Binding-site contacts:
Ligand atom N3 contacts residue FAD1 of chain 1.F at 3.8 Å.
Ligand atom S2 contacts residue PEO1 of chain 1.E at 3.5 Å (h-bond).
Ligand atom C3A contacts residue SER223 of chain 1.A at 4.1 Å.
Ligand atom C1A contacts residue TYR176 of chain 1.A at 4.0 Å (hydrophobic).
Ligand atom C4 contacts residue SER223 of chain 1.A at 4.0 Å.
Ligand atom C4 contacts residue SER222 of chain 1.A at 4.2 Å.
Ligand atom S2 contacts residue TYR176 of chain 1.A at 4.5 Å.
Ligand atom C3A contacts residue FAD1 of chain 1.F at 3.7 Å.
Ligand atom C2 contacts residue TYR176 of chain 1.A at 4.5 Å (hydrophobic).
Ligand atom C4 contacts residue FAD1 of chain 1.F at 3.9 Å.
Ligand atom S2 contacts residue ASN91 of chain 1.A at 4.0 Å.
Ligand atom C1A contacts residue FAD1 of chain 1.F at 3.7 Å.
Ligand atom N1 contacts residue FAD1 of chain 1.F at 4.1 Å.
Ligand atom C1A contacts residue TYR290 of chain 1.A at 4.0 Å (hydrophobic).
Ligand atom N3 contacts residue SER223 of chain 1.A at 4.3 Å.
Ligand atom N1 contacts residue TYR176 of chain 1.A at 3.4 Å.
Ligand atom C2 contacts residue FAD1 of chain 1.F at 4.2 Å.

Sequence of chain 1.A:
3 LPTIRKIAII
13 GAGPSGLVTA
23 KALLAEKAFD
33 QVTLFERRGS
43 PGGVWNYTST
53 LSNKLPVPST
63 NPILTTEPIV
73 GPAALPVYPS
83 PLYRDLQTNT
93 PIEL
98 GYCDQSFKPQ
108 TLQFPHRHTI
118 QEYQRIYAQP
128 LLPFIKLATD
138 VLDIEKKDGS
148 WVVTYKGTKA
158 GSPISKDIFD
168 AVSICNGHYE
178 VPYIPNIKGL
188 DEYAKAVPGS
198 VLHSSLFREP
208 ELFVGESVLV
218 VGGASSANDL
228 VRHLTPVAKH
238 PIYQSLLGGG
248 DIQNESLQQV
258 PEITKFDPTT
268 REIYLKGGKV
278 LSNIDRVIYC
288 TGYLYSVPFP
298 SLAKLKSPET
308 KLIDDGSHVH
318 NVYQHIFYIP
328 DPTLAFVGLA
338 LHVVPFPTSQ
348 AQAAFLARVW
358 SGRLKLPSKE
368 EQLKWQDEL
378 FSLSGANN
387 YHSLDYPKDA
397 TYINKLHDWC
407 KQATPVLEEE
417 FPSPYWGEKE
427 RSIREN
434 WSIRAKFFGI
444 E

A small-molecule ligand and the protein it binds are described below.
Small molecule (SMILES): Cn1cc[nH]c1=S